This protein binds this small molecule.
Small molecule (SMILES): CC(=O)N[C@H]1[C@H](O[C@H]2[C@H](O)[C@@H](NC(C)=O)CO[C@@H]2CO)O[C@H](CO)[C@@H](O[C@@H]2O[C@H](CO)[C@@H](O)[C@H](O)[C@@H]2O)[C@@H]1O

Sequence of chain 1.G:
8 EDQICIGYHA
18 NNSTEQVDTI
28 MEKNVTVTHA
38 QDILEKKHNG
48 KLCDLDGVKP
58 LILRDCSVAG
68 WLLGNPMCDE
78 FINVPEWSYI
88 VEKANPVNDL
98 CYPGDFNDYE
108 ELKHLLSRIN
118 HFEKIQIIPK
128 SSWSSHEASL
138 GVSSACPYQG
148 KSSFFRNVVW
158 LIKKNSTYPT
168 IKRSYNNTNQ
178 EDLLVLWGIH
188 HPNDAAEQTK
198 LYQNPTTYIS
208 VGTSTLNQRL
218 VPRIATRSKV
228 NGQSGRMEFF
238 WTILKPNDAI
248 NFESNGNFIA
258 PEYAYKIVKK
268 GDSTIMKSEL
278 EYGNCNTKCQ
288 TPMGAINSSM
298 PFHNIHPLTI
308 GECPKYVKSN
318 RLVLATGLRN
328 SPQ

Binding-site contacts:
Ligand atom C7 contacts residue ASN244 of chain 1.G at 3.5 Å.
Ligand atom C3 contacts residue ASN173 of chain 1.G at 3.9 Å.
Ligand atom C4 contacts residue ASN173 of chain 1.G at 4.1 Å.
Ligand atom O5 contacts residue ASN173 of chain 1.G at 2.2 Å (h-bond).
Ligand atom C4 contacts residue ASN244 of chain 1.G at 4.2 Å.
Ligand atom C6 contacts residue ASN173 of chain 1.G at 4.2 Å.
Ligand atom C3 contacts residue ASN244 of chain 1.G at 4.2 Å.
Ligand atom C7 contacts residue ASN173 of chain 1.G at 4.0 Å.
Ligand atom O7 contacts residue ASN244 of chain 1.G at 2.8 Å (h-bond).
Ligand atom N2 contacts residue ASN244 of chain 1.G at 3.4 Å (h-bond).
Ligand atom C1 contacts residue ASN173 of chain 1.G at 1.4 Å.
Ligand atom C5 contacts residue ASN244 of chain 1.G at 3.6 Å.
Ligand atom N2 contacts residue ASN173 of chain 1.G at 2.9 Å (h-bond).
Ligand atom O7 contacts residue ALA246 of chain 1.G at 4.4 Å.
Ligand atom C5 contacts residue ASN173 of chain 1.G at 3.2 Å.
Ligand atom C2 contacts residue ASN244 of chain 1.G at 4.2 Å.
Ligand atom O6 contacts residue ASN173 of chain 1.G at 4.5 Å.
Ligand atom C2 contacts residue ASN173 of chain 1.G at 2.9 Å.
Ligand atom C6 contacts residue ASN244 of chain 1.G at 4.0 Å.
Ligand atom C8 contacts residue ASN244 of chain 1.G at 3.5 Å.
Ligand atom C1 contacts residue ASN244 of chain 1.G at 4.5 Å.
Ligand atom O4 contacts residue ASN244 of chain 1.G at 3.7 Å.